Sequence of chain 1.C:
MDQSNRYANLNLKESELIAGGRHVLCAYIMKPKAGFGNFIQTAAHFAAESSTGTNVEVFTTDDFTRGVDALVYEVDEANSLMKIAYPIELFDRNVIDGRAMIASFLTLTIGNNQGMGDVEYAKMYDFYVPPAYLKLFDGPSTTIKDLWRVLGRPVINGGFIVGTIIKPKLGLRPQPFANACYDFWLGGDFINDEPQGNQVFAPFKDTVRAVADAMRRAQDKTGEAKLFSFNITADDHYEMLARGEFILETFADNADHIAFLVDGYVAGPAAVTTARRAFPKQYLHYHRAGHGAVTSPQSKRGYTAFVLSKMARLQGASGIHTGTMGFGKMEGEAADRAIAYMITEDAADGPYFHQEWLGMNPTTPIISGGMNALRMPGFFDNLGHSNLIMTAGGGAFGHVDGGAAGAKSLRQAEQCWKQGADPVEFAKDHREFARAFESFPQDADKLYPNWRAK

Binding-site contacts:
Ligand atom O1P contacts residue GLY415 of chain 1.D at 2.9 Å (h-bond).
Ligand atom O6 contacts residue ASP214 of chain 1.D at 3.1 Å (salt-bridge).
Ligand atom O7 contacts residue LYS350 of chain 1.D at 2.9 Å (salt-bridge).
Ligand atom O6 contacts residue MG1 of chain 1.T at 2.1 Å.
Ligand atom O3 contacts residue KCX212 of chain 1.D at 3.0 Å (h-bond).
Ligand atom C1 contacts residue SER389 of chain 1.D at 3.5 Å.
Ligand atom O2 contacts residue MG1 of chain 1.T at 2.0 Å.
Ligand atom O4 contacts residue SER389 of chain 1.D at 3.0 Å (h-bond).
Ligand atom O3 contacts residue GLU215 of chain 1.D at 2.9 Å (salt-bridge).
Ligand atom C contacts residue LYS187 of chain 1.D at 3.3 Å.
Ligand atom O3P contacts residue LYS350 of chain 1.D at 2.8 Å (salt-bridge).
Ligand atom O3P contacts residue THR74 of chain 1.C at 3.4 Å (h-bond).
Ligand atom O3 contacts residue ASN132 of chain 1.C at 3.0 Å (h-bond).
Ligand atom P1 contacts residue THR74 of chain 1.C at 3.6 Å.
Ligand atom O2 contacts residue ILE185 of chain 1.D at 3.5 Å.
Ligand atom O6P contacts residue ARG309 of chain 1.D at 2.9 Å (salt-bridge).
Ligand atom O3P contacts residue GLY391 of chain 1.D at 2.8 Å (h-bond).
Ligand atom O2P contacts residue GLY414 of chain 1.D at 2.9 Å (h-bond).
Ligand atom C contacts residue ASN132 of chain 1.C at 3.4 Å.
Ligand atom O2 contacts residue KCX212 of chain 1.D at 2.9 Å (h-bond).
Ligand atom O2 contacts residue LYS187 of chain 1.D at 3.2 Å (salt-bridge).
Ligand atom O6 contacts residue GLU215 of chain 1.D at 3.2 Å (salt-bridge).
Ligand atom C contacts residue MG1 of chain 1.T at 2.7 Å.
Ligand atom C3 contacts residue MG1 of chain 1.T at 3.0 Å.
Ligand atom C2 contacts residue MG1 of chain 1.T at 2.7 Å.
Ligand atom O7 contacts residue GLU69 of chain 1.C at 3.5 Å (salt-bridge).
Ligand atom O4 contacts residue GLY390 of chain 1.D at 3.1 Å (h-bond).
Ligand atom O2 contacts residue ASP214 of chain 1.D at 3.3 Å (salt-bridge).
Ligand atom O1P contacts residue LYS187 of chain 1.D at 3.2 Å.
Ligand atom O1 contacts residue LYS187 of chain 1.D at 3.0 Å (salt-bridge).
Ligand atom O6 contacts residue LYS189 of chain 1.D at 2.7 Å (salt-bridge).
Ligand atom O5P contacts residue HIS342 of chain 1.D at 2.8 Å (h-bond).
Ligand atom O6 contacts residue ASN132 of chain 1.C at 3.1 Å (h-bond).
Ligand atom O4P contacts residue ARG309 of chain 1.D at 2.8 Å (salt-bridge).
Ligand atom O3 contacts residue MG1 of chain 1.T at 2.3 Å.
Ligand atom O1P contacts residue THR74 of chain 1.C at 2.7 Å (h-bond).
Ligand atom O5P contacts residue SER389 of chain 1.D at 3.2 Å (h-bond).
Ligand atom O6 contacts residue LYS187 of chain 1.D at 3.1 Å (salt-bridge).
Ligand atom C3 contacts residue KCX212 of chain 1.D at 3.1 Å.
Ligand atom O3 contacts residue HIS308 of chain 1.D at 2.7 Å (h-bond).

Sequence of chain 1.D:
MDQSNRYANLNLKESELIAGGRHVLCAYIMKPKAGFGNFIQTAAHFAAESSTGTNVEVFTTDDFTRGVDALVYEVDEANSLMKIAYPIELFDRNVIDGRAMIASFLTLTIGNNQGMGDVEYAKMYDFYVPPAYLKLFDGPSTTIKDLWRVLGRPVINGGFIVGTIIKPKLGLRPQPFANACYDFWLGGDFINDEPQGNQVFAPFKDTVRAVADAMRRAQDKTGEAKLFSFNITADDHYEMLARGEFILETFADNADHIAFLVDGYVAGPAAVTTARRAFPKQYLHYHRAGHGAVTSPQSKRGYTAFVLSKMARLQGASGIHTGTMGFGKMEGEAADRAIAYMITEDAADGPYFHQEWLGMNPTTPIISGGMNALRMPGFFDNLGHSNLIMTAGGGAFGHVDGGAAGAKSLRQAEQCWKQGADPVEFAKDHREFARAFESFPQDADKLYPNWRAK

A protein and the small-molecule ligand that binds it are described below.
Small molecule (SMILES): O=C(O)[C@@](O)(COP(=O)(O)O)[C@H](O)[C@H](O)COP(=O)(O)O